Sequence of chain 1.E:
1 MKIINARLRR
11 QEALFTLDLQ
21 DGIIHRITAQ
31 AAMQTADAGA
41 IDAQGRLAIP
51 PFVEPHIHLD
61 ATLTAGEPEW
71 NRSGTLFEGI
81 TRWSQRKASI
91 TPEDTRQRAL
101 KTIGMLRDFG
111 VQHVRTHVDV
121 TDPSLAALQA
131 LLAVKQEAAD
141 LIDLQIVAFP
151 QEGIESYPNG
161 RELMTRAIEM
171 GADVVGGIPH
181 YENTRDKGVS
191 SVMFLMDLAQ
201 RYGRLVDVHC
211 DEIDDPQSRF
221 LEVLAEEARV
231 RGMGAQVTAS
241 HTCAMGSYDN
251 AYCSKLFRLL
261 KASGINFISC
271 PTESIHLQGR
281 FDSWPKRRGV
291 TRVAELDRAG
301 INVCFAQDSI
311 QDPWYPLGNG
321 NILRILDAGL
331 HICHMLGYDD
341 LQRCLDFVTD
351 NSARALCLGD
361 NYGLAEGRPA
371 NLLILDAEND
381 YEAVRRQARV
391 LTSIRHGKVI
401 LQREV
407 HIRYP

The small molecule below binds the protein below.
Small molecule (SMILES): N[P]1(=O)C=CNC(=O)N1

Binding-site contacts:
Ligand atom N3 contacts residue LEU76 of chain 1.E at 3.3 Å.
Ligand atom C5 contacts residue FE21 of chain 1.Y at 3.6 Å.
Ligand atom P4 contacts residue HIS241 of chain 1.E at 4.2 Å.
Ligand atom N3 contacts residue GLU212 of chain 1.E at 2.8 Å (salt-bridge).
Ligand atom O4 contacts residue FE21 of chain 1.Y at 2.3 Å.
Ligand atom O2 contacts residue ILE178 of chain 1.E at 3.6 Å.
Ligand atom O4 contacts residue HIS58 of chain 1.E at 3.9 Å.
Ligand atom C2 contacts residue GLU212 of chain 1.E at 3.9 Å.
Ligand atom N4 contacts residue GLU212 of chain 1.E at 2.8 Å (salt-bridge).
Ligand atom N3 contacts residue HIS209 of chain 1.E at 3.7 Å.
Ligand atom N4 contacts residue LEU76 of chain 1.E at 3.9 Å.
Ligand atom O2 contacts residue GLN151 of chain 1.E at 3.0 Å (h-bond).
Ligand atom C6 contacts residue TRP314 of chain 1.E at 3.4 Å (hydrophobic).
Ligand atom N4 contacts residue TRP314 of chain 1.E at 4.1 Å.
Ligand atom P4 contacts residue ASP308 of chain 1.E at 3.9 Å.
Ligand atom N4 contacts residue ASP308 of chain 1.E at 3.8 Å.
Ligand atom O4 contacts residue GLU212 of chain 1.E at 3.4 Å (salt-bridge).
Ligand atom C2 contacts residue HIS209 of chain 1.E at 4.1 Å.
Ligand atom C6 contacts residue HIS58 of chain 1.E at 3.6 Å.
Ligand atom C2 contacts residue LEU76 of chain 1.E at 3.5 Å (hydrophobic).
Ligand atom C5 contacts residue TRP314 of chain 1.E at 3.6 Å (hydrophobic).
Ligand atom N4 contacts residue GLU273 of chain 1.E at 3.3 Å (salt-bridge).
Ligand atom N1 contacts residue TRP314 of chain 1.E at 3.4 Å.
Ligand atom P4 contacts residue GLU212 of chain 1.E at 3.5 Å.
Ligand atom N4 contacts residue LEU277 of chain 1.E at 3.3 Å.
Ligand atom O2 contacts residue LEU76 of chain 1.E at 3.4 Å.
Ligand atom C2 contacts residue GLN151 of chain 1.E at 3.7 Å.
Ligand atom N1 contacts residue PHE149 of chain 1.E at 3.8 Å.
Ligand atom O2 contacts residue GLU212 of chain 1.E at 4.0 Å.
Ligand atom O4 contacts residue ASP308 of chain 1.E at 3.0 Å (salt-bridge).
Ligand atom C2 contacts residue PHE149 of chain 1.E at 3.9 Å (hydrophobic).
Ligand atom P4 contacts residue FE21 of chain 1.Y at 3.4 Å.
Ligand atom O4 contacts residue HIS209 of chain 1.E at 3.4 Å (h-bond).
Ligand atom O4 contacts residue HIS241 of chain 1.E at 2.9 Å (h-bond).
Ligand atom N1 contacts residue HIS58 of chain 1.E at 4.1 Å.
Ligand atom O2 contacts residue PHE149 of chain 1.E at 3.6 Å.
Ligand atom N1 contacts residue GLN151 of chain 1.E at 2.8 Å (h-bond).
Ligand atom C5 contacts residue HIS58 of chain 1.E at 3.4 Å.
Ligand atom C5 contacts residue ASP308 of chain 1.E at 3.9 Å.
Ligand atom C6 contacts residue GLN151 of chain 1.E at 3.7 Å.